Sequence of chain 1.A:
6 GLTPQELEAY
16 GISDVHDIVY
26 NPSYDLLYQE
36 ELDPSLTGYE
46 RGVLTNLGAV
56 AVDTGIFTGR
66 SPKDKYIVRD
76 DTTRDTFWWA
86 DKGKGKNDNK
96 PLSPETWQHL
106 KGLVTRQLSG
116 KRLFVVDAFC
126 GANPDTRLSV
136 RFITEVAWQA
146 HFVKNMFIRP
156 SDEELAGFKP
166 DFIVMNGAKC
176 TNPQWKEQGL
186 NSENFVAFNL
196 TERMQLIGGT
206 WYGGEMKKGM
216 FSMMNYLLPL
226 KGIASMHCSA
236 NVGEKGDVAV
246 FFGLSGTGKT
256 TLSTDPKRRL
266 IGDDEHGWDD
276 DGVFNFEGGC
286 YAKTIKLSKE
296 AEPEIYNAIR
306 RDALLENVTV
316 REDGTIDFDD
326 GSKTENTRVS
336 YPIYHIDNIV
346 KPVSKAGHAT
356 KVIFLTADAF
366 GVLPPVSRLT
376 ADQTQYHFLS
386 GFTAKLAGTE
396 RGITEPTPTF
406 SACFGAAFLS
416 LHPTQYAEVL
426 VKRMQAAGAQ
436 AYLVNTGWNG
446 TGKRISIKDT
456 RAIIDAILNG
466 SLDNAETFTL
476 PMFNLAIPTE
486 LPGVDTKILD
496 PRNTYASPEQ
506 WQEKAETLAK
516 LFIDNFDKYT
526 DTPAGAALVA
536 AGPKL

Binding-site contacts:
Ligand atom O3 contacts residue ARG333 of chain 1.A at 3.5 Å (salt-bridge).
Ligand atom OXT contacts residue ARG333 of chain 1.A at 4.4 Å.
Ligand atom O contacts residue LYS213 of chain 1.A at 3.1 Å (salt-bridge).
Ligand atom C contacts residue TYR207 of chain 1.A at 3.7 Å (hydrophobic).
Ligand atom O3 contacts residue TYR207 of chain 1.A at 4.4 Å.
Ligand atom CA contacts residue TYR207 of chain 1.A at 4.0 Å (hydrophobic).
Ligand atom OXT contacts residue ARG65 of chain 1.A at 3.9 Å.
Ligand atom OXT contacts residue TYR207 of chain 1.A at 2.6 Å (h-bond).
Ligand atom O3 contacts residue LYS213 of chain 1.A at 3.8 Å.
Ligand atom C contacts residue LYS213 of chain 1.A at 3.8 Å.
Ligand atom C contacts residue ARG65 of chain 1.A at 3.6 Å.
Ligand atom CB contacts residue LYS213 of chain 1.A at 3.4 Å.
Ligand atom CB contacts residue TYR286 of chain 1.A at 3.7 Å (hydrophobic).
Ligand atom O contacts residue PHE413 of chain 1.A at 4.4 Å.
Ligand atom O3 contacts residue TYR286 of chain 1.A at 3.4 Å.
Ligand atom O contacts residue ARG65 of chain 1.A at 2.6 Å (salt-bridge).
Ligand atom CA contacts residue LYS213 of chain 1.A at 3.5 Å.
Ligand atom CA contacts residue LYS212 of chain 1.A at 4.4 Å.
Ligand atom CB contacts residue LYS212 of chain 1.A at 3.2 Å.
Ligand atom CB contacts residue GLY209 of chain 1.A at 3.8 Å.
Ligand atom CA contacts residue TYR286 of chain 1.A at 3.8 Å (hydrophobic).
Ligand atom OXT contacts residue ASN331 of chain 1.A at 4.5 Å.
Ligand atom CA contacts residue ARG333 of chain 1.A at 4.5 Å.

A protein and the small-molecule ligand that binds it are described below.
Small molecule (SMILES): CC(=O)C(=O)O